This small molecule binds to this protein.
Small molecule (SMILES): CNC(=O)[C@H](Cc1c[nH]c2ccccc12)NC(=O)[C@@H](CC(=O)NO)CC(C)C

Binding-site contacts:
Ligand atom CAY contacts residue PRO116 of chain 1.B at 3.4 Å (hydrophobic).
Ligand atom CAH contacts residue LEU180 of chain 1.B at 3.7 Å (hydrophobic).
Ligand atom CAA contacts residue GLU153 of chain 1.B at 3.9 Å.
Ligand atom CAJ contacts residue LEU180 of chain 1.B at 3.5 Å (hydrophobic).
Ligand atom CAN contacts residue PRO116 of chain 1.B at 3.2 Å (hydrophobic).
Ligand atom CAD contacts residue GLY119 of chain 1.B at 3.8 Å.
Ligand atom CAJ contacts residue ALA149 of chain 1.B at 3.5 Å (hydrophobic).
Ligand atom CAI contacts residue ALA177 of chain 1.B at 3.1 Å (hydrophobic).
Ligand atom CAK contacts residue ALA118 of chain 1.B at 3.7 Å (hydrophobic).
Ligand atom NAM contacts residue GLY178 of chain 1.B at 3.3 Å (h-bond).
Ligand atom NBB contacts residue PRO116 of chain 1.B at 2.6 Å (h-bond).
Ligand atom OAG contacts residue HIS156 of chain 1.B at 3.4 Å (h-bond).
Ligand atom NAF contacts residue ZN1 of chain 1.J at 2.9 Å.
Ligand atom OAE contacts residue HIS152 of chain 1.B at 3.3 Å (h-bond).
Ligand atom NAF contacts residue LEU120 of chain 1.B at 3.9 Å.
Ligand atom OAE contacts residue ZN1 of chain 1.J at 2.3 Å.
Ligand atom OAE contacts residue HIS162 of chain 1.B at 2.8 Å (h-bond).
Ligand atom NAF contacts residue GLU153 of chain 1.B at 3.9 Å.
Ligand atom CAP contacts residue PRO116 of chain 1.B at 3.8 Å (hydrophobic).
Ligand atom CAD contacts residue HIS152 of chain 1.B at 3.7 Å.
Ligand atom OAZ contacts residue ALA179 of chain 1.B at 3.8 Å.
Ligand atom CBA contacts residue LEU180 of chain 1.B at 3.7 Å (hydrophobic).
Ligand atom CAK contacts residue GLY178 of chain 1.B at 3.9 Å.
Ligand atom CBA contacts residue PRO116 of chain 1.B at 3.7 Å (hydrophobic).
Ligand atom OAZ contacts residue LEU180 of chain 1.B at 2.8 Å (h-bond).
Ligand atom CAD contacts residue HIS162 of chain 1.B at 3.9 Å.
Ligand atom CAT contacts residue PRO116 of chain 1.B at 3.7 Å (hydrophobic).
Ligand atom CAI contacts residue HIS152 of chain 1.B at 3.8 Å.
Ligand atom CAB contacts residue GLY178 of chain 1.B at 3.4 Å.
Ligand atom OAL contacts residue THR117 of chain 1.B at 3.3 Å.
Ligand atom NAF contacts residue GLY119 of chain 1.B at 2.8 Å (h-bond).
Ligand atom CAD contacts residue ZN1 of chain 1.J at 2.9 Å.
Ligand atom OAG contacts residue ZN1 of chain 1.J at 2.2 Å.
Ligand atom OAG contacts residue GLY119 of chain 1.B at 3.4 Å (h-bond).
Ligand atom CAO contacts residue PRO116 of chain 1.B at 3.9 Å (hydrophobic).
Ligand atom OAL contacts residue ALA118 of chain 1.B at 2.5 Å (h-bond).
Ligand atom OAL contacts residue PRO116 of chain 1.B at 3.3 Å (h-bond).
Ligand atom OAG contacts residue HIS152 of chain 1.B at 3.7 Å.
Ligand atom OAG contacts residue GLU153 of chain 1.B at 3.4 Å (salt-bridge).
Ligand atom CAA contacts residue HIS152 of chain 1.B at 3.7 Å.

Sequence of chain 1.A:
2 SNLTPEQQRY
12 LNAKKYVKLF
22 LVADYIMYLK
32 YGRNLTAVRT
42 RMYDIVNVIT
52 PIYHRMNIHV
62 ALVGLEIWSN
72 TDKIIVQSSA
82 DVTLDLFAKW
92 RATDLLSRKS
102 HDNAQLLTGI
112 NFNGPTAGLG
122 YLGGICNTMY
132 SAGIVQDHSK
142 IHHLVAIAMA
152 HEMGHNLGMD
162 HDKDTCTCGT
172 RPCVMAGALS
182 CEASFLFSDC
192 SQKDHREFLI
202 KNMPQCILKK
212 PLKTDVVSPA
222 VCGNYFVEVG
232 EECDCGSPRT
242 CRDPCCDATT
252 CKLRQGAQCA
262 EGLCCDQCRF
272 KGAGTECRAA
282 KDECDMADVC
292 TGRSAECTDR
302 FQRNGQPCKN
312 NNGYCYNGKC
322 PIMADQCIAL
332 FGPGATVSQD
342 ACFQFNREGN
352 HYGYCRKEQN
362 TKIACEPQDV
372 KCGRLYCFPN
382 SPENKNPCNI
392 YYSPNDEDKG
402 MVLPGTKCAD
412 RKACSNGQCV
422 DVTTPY

Sequence of chain 1.B:
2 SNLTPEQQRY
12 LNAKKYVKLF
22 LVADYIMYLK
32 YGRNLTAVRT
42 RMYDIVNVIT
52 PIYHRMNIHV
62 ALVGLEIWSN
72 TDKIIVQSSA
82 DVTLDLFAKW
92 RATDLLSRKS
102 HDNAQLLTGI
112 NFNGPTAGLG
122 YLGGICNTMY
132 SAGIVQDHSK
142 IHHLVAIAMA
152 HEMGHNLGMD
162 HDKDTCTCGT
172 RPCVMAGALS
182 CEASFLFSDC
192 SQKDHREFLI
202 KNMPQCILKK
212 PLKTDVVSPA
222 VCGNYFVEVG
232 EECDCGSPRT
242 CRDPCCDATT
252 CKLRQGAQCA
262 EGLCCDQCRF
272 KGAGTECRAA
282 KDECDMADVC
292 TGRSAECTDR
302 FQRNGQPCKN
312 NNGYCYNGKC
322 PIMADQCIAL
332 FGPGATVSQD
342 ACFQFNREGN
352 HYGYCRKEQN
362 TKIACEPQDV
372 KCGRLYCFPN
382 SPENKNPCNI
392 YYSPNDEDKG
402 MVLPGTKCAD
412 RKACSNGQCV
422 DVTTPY